Binding-site contacts:
Ligand atom C6 contacts residue IND1 of chain 1.R at 0.9 Å.
Ligand atom C5 contacts residue ALA279 of chain 1.D at 4.5 Å (hydrophobic).
Ligand atom C7 contacts residue ALA279 of chain 1.D at 3.6 Å (hydrophobic).
Ligand atom C2 contacts residue IND1 of chain 1.R at 2.7 Å.
Ligand atom N1 contacts residue ALA95 of chain 1.D at 4.2 Å.
Ligand atom C7 contacts residue ALA95 of chain 1.D at 4.0 Å (hydrophobic).
Ligand atom C2 contacts residue ASN275 of chain 1.D at 3.4 Å.
Ligand atom N1 contacts residue ASN275 of chain 1.D at 3.0 Å (h-bond).
Ligand atom C9 contacts residue IND1 of chain 1.R at 0.8 Å.
Ligand atom C3 contacts residue PHE278 of chain 1.D at 3.9 Å (hydrophobic).
Ligand atom N1 contacts residue ALA279 of chain 1.D at 4.2 Å.
Ligand atom C6 contacts residue HEM1 of chain 1.P at 3.8 Å.
Ligand atom C8 contacts residue PHE96 of chain 1.D at 4.2 Å (hydrophobic).
Ligand atom C9 contacts residue PHE96 of chain 1.D at 4.1 Å (hydrophobic).
Ligand atom C8 contacts residue IND1 of chain 1.R at 0.8 Å.
Ligand atom C8 contacts residue ALA95 of chain 1.D at 4.3 Å (hydrophobic).
Ligand atom C8 contacts residue ASN275 of chain 1.D at 4.0 Å.
Ligand atom C9 contacts residue ALA279 of chain 1.D at 4.2 Å (hydrophobic).
Ligand atom C4 contacts residue IND1 of chain 1.R at 0.8 Å.
Ligand atom C2 contacts residue LEU274 of chain 1.D at 4.5 Å (hydrophobic).
Ligand atom N1 contacts residue PHE96 of chain 1.D at 3.9 Å.
Ligand atom C3 contacts residue PHE96 of chain 1.D at 4.2 Å (hydrophobic).
Ligand atom C3 contacts residue IND1 of chain 1.R at 1.5 Å.
Ligand atom C7 contacts residue HEM1 of chain 1.P at 3.9 Å.
Ligand atom C5 contacts residue IND1 of chain 1.R at 0.9 Å.
Ligand atom C8 contacts residue ALA279 of chain 1.D at 3.8 Å (hydrophobic).
Ligand atom C7 contacts residue IND1 of chain 1.R at 0.7 Å.
Ligand atom C2 contacts residue PHE96 of chain 1.D at 3.9 Å (hydrophobic).
Ligand atom C2 contacts residue PHE278 of chain 1.D at 3.9 Å (hydrophobic).
Ligand atom C6 contacts residue ALA279 of chain 1.D at 4.0 Å (hydrophobic).
Ligand atom C3 contacts residue PHE85 of chain 1.D at 4.0 Å (hydrophobic).
Ligand atom N1 contacts residue IND1 of chain 1.R at 2.1 Å.

Sequence of chain 1.D:
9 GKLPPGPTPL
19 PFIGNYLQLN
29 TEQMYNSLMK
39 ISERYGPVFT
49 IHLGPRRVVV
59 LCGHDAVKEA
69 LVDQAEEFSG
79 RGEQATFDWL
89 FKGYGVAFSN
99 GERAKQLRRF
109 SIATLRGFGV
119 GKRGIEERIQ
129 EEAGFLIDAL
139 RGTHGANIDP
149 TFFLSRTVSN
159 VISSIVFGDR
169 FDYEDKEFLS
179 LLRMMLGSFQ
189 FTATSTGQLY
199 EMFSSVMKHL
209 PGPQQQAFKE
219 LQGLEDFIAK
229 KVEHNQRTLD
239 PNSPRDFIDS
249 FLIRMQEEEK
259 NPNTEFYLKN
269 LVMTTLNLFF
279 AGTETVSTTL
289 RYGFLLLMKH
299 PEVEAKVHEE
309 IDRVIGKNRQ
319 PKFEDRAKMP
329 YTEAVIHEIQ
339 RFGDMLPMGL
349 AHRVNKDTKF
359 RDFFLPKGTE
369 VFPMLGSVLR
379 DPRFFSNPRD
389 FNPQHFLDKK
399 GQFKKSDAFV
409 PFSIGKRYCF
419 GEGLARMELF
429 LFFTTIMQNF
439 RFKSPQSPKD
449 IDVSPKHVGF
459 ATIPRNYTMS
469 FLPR

This protein binds this small molecule.
Small molecule (SMILES): c1ccc2[nH]ccc2c1